Sequence of chain 30.C:
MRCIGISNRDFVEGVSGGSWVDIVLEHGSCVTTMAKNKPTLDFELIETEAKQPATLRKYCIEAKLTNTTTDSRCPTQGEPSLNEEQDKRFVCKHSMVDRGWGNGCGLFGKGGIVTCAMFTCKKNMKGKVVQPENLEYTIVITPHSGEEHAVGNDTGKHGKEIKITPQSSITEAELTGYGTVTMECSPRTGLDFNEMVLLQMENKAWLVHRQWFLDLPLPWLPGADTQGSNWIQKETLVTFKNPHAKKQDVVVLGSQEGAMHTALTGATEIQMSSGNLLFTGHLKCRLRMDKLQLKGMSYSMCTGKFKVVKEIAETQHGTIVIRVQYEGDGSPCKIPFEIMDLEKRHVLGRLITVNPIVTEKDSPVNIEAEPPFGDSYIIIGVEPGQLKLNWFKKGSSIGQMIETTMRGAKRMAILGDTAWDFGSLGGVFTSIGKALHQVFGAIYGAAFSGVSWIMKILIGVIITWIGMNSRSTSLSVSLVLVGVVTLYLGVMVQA

A small-molecule ligand and the protein it binds are described below.
Small molecule (SMILES): CC(=O)N[C@H]1[C@H](O[C@H]2[C@H](O)[C@@H](NC(C)=O)CO[C@@H]2CO)O[C@H](CO)[C@@H](O)[C@@H]1O

Binding-site contacts:
Ligand atom C5 contacts residue HIS149 of chain 30.E at 4.4 Å.
Ligand atom O5 contacts residue HIS158 of chain 30.E at 3.1 Å (h-bond).
Ligand atom C6 contacts residue HIS158 of chain 30.E at 4.0 Å.
Ligand atom C3 contacts residue HIS149 of chain 30.E at 4.5 Å.
Ligand atom C7 contacts residue ASN153 of chain 30.E at 3.3 Å.
Ligand atom C8 contacts residue ASN153 of chain 30.E at 4.0 Å.
Ligand atom O7 contacts residue ASN153 of chain 30.E at 3.3 Å (h-bond).
Ligand atom C7 contacts residue HIS149 of chain 30.E at 4.5 Å.
Ligand atom C8 contacts residue GLY102 of chain 30.C at 3.3 Å.
Ligand atom C3 contacts residue ASN153 of chain 30.E at 3.8 Å.
Ligand atom C2 contacts residue ASN153 of chain 30.E at 2.4 Å.
Ligand atom O7 contacts residue HIS149 of chain 30.E at 3.6 Å.
Ligand atom O6 contacts residue GLY156 of chain 30.E at 4.5 Å.
Ligand atom O6 contacts residue HIS149 of chain 30.E at 3.0 Å (h-bond).
Ligand atom C4 contacts residue HIS149 of chain 30.E at 4.4 Å.
Ligand atom C6 contacts residue HIS149 of chain 30.E at 4.2 Å.
Ligand atom O5 contacts residue ASN153 of chain 30.E at 2.3 Å (h-bond).
Ligand atom O5 contacts residue HIS149 of chain 30.E at 3.5 Å (h-bond).
Ligand atom O6 contacts residue ASN153 of chain 30.E at 4.5 Å.
Ligand atom C1 contacts residue HIS158 of chain 30.E at 3.9 Å.
Ligand atom C5 contacts residue HIS158 of chain 30.E at 4.2 Å.
Ligand atom O6 contacts residue HIS158 of chain 30.E at 2.8 Å (h-bond).
Ligand atom C1 contacts residue ASN153 of chain 30.E at 1.4 Å.
Ligand atom C1 contacts residue HIS149 of chain 30.E at 3.6 Å.
Ligand atom C5 contacts residue ASN153 of chain 30.E at 3.6 Å.
Ligand atom C4 contacts residue ASN153 of chain 30.E at 4.2 Å.
Ligand atom O5 contacts residue THR155 of chain 30.E at 4.3 Å.
Ligand atom C1 contacts residue THR155 of chain 30.E at 4.0 Å.
Ligand atom N2 contacts residue ASN153 of chain 30.E at 2.9 Å (h-bond).
Ligand atom O3 contacts residue HIS149 of chain 30.E at 4.2 Å.
Ligand atom C2 contacts residue HIS149 of chain 30.E at 3.7 Å.

Sequence of chain 30.E:
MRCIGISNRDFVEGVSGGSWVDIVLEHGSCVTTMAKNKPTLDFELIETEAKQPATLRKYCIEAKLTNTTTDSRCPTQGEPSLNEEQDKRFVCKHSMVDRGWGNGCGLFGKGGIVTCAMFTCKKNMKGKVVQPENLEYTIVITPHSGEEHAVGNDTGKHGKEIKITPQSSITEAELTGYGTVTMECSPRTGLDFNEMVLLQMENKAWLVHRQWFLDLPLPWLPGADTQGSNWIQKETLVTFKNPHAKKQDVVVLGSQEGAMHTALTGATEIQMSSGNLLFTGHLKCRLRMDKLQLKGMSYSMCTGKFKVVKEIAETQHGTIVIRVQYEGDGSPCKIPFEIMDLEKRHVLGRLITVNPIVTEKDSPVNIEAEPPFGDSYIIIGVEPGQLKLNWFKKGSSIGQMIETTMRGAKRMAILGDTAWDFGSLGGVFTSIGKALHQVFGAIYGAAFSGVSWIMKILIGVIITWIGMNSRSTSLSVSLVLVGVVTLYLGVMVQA